Binding-site contacts:
Ligand atom C8 contacts residue GLU487 of chain 1.B at 3.6 Å.
Ligand atom C5 contacts residue ASN490 of chain 1.B at 3.7 Å.
Ligand atom C7 contacts residue GLU487 of chain 1.B at 4.1 Å.
Ligand atom C1 contacts residue ASN490 of chain 1.B at 1.4 Å.
Ligand atom N2 contacts residue ASN490 of chain 1.B at 3.0 Å (h-bond).
Ligand atom C8 contacts residue ASN486 of chain 1.B at 3.5 Å.
Ligand atom C8 contacts residue SER483 of chain 1.B at 3.3 Å.
Ligand atom C4 contacts residue ASN490 of chain 1.B at 4.3 Å.
Ligand atom C2 contacts residue ASN490 of chain 1.B at 2.5 Å.
Ligand atom C7 contacts residue ASN490 of chain 1.B at 3.3 Å.
Ligand atom C7 contacts residue ASN486 of chain 1.B at 4.4 Å.
Ligand atom O7 contacts residue GLU487 of chain 1.B at 3.6 Å.
Ligand atom C3 contacts residue ASN490 of chain 1.B at 3.8 Å.
Ligand atom O5 contacts residue ASN490 of chain 1.B at 2.5 Å (h-bond).
Ligand atom O7 contacts residue ASN490 of chain 1.B at 3.2 Å (h-bond).

Sequence of chain 1.B:
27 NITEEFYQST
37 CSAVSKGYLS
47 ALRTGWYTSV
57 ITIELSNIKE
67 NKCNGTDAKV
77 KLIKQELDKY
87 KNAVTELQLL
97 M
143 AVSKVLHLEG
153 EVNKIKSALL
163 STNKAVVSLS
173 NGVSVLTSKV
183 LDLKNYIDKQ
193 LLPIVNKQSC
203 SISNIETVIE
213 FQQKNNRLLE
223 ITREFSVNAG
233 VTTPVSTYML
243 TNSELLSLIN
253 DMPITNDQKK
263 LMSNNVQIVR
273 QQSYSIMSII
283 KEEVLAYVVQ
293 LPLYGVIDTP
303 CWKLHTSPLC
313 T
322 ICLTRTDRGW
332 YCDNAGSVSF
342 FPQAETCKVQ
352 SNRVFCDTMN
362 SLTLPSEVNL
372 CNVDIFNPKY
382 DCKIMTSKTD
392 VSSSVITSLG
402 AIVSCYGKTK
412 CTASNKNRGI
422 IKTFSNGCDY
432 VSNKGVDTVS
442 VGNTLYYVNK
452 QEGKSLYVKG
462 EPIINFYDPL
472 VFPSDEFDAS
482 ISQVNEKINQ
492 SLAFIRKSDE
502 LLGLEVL

A protein and the small-molecule ligand that binds it are described below.
Small molecule (SMILES): CC(=O)N[C@@H]1[C@@H](O)[C@H](O)[C@@H](CO)O[C@H]1O